Sequence of chain 1.A:
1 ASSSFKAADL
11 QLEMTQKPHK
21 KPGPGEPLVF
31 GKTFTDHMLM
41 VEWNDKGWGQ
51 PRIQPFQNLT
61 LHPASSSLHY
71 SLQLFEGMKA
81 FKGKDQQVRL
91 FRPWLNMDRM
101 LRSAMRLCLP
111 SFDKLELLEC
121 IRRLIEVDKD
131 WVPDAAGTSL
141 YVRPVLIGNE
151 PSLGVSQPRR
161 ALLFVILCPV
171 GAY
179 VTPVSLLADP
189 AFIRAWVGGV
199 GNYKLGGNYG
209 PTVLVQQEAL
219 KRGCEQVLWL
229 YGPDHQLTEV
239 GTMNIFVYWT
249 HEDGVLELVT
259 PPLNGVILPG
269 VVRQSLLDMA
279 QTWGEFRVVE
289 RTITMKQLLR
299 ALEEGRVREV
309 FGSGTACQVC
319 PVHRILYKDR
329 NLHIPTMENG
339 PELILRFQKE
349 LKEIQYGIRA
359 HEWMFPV

A small-molecule ligand and the protein it binds are described below.
Small molecule (SMILES): CC[C@H](C)[C@@H](NCc1c(COP(=O)(O)O)cnc(C)c1O)C(=O)O

Binding-site contacts:
Ligand atom C6 contacts residue GLU237 of chain 1.A at 3.7 Å.
Ligand atom P contacts residue VAL269 of chain 1.A at 3.7 Å.
Ligand atom N contacts residue LYS202 of chain 1.A at 2.6 Å (salt-bridge).
Ligand atom C contacts residue TYR141 of chain 1.A at 3.6 Å (hydrophobic).
Ligand atom CA contacts residue LYS202 of chain 1.A at 2.8 Å.
Ligand atom O3P contacts residue THR313 of chain 1.A at 3.7 Å.
Ligand atom O4P contacts residue GLY268 of chain 1.A at 3.3 Å.
Ligand atom C6 contacts residue ASN242 of chain 1.A at 3.5 Å.
Ligand atom C2A contacts residue GLU237 of chain 1.A at 3.6 Å.
Ligand atom P contacts residue THR313 of chain 1.A at 3.6 Å.
Ligand atom O3P contacts residue GLY268 of chain 1.A at 3.6 Å.
Ligand atom C3 contacts residue THR240 of chain 1.A at 3.5 Å.
Ligand atom N1 contacts residue GLU237 of chain 1.A at 2.9 Å (salt-bridge).
Ligand atom O contacts residue TYR141 of chain 1.A at 2.9 Å (h-bond).
Ligand atom C4 contacts residue THR240 of chain 1.A at 3.1 Å.
Ligand atom N1 contacts residue LEU266 of chain 1.A at 3.6 Å.
Ligand atom C5A contacts residue ASN242 of chain 1.A at 3.6 Å.
Ligand atom C5 contacts residue THR240 of chain 1.A at 3.5 Å.
Ligand atom O3P contacts residue GLY312 of chain 1.A at 3.6 Å.
Ligand atom O3P contacts residue VAL270 of chain 1.A at 3.0 Å (h-bond).
Ligand atom O2P contacts residue ARG99 of chain 1.A at 3.0 Å (salt-bridge).
Ligand atom C3 contacts residue TYR207 of chain 1.A at 3.6 Å (hydrophobic).
Ligand atom OXT contacts residue GLY77 of chain 1.A at 2.7 Å (h-bond).
Ligand atom OXT contacts residue ARG99 of chain 1.A at 3.7 Å.
Ligand atom CG2 contacts residue LYS202 of chain 1.A at 2.8 Å.
Ligand atom OXT contacts residue THR313 of chain 1.A at 3.3 Å (h-bond).
Ligand atom CB contacts residue LYS202 of chain 1.A at 3.2 Å.
Ligand atom O3 contacts residue TYR207 of chain 1.A at 2.8 Å (h-bond).
Ligand atom O2P contacts residue VAL269 of chain 1.A at 2.9 Å (h-bond).
Ligand atom O1P contacts residue THR313 of chain 1.A at 2.6 Å (h-bond).
Ligand atom O contacts residue THR313 of chain 1.A at 3.4 Å.
Ligand atom O2P contacts residue GLY268 of chain 1.A at 3.6 Å.
Ligand atom C2A contacts residue ARG192 of chain 1.A at 3.6 Å.
Ligand atom O3P contacts residue VAL269 of chain 1.A at 3.2 Å (h-bond).
Ligand atom C4A contacts residue THR240 of chain 1.A at 3.2 Å.
Ligand atom O3 contacts residue THR240 of chain 1.A at 3.4 Å.
Ligand atom CB contacts residue TYR141 of chain 1.A at 3.7 Å (hydrophobic).
Ligand atom C contacts residue GLY77 of chain 1.A at 3.5 Å.
Ligand atom C2 contacts residue GLU237 of chain 1.A at 3.7 Å.
Ligand atom O contacts residue GLY77 of chain 1.A at 3.7 Å.